Binding-site contacts:
Ligand atom N7 contacts residue TYR18 of chain 1.A at 3.5 Å.
Ligand atom O2R contacts residue ASP313 of chain 1.C at 3.1 Å (salt-bridge).
Ligand atom C4 contacts residue PHE193 of chain 1.C at 3.5 Å (hydrophobic).
Ligand atom N1 contacts residue TYR18 of chain 1.A at 3.7 Å.
Ligand atom O3R contacts residue ASP313 of chain 1.C at 2.8 Å (salt-bridge).
Ligand atom N7 contacts residue PHE193 of chain 1.C at 3.6 Å.
Ligand atom O1P contacts residue GLY384 of chain 1.C at 3.7 Å.
Ligand atom C7 contacts residue TYR18 of chain 1.A at 3.4 Å (hydrophobic).
Ligand atom N7 contacts residue ASP219 of chain 1.C at 3.2 Å (salt-bridge).
Ligand atom O7 contacts residue ARG311 of chain 1.C at 3.3 Å.
Ligand atom O4R contacts residue ARG196 of chain 1.C at 3.8 Å.
Ligand atom O2P contacts residue GLY384 of chain 1.C at 2.6 Å (h-bond).
Ligand atom C6 contacts residue PHE193 of chain 1.C at 3.6 Å (hydrophobic).
Ligand atom C2R contacts residue ARG311 of chain 1.C at 3.1 Å.
Ligand atom O2P contacts residue ARG392 of chain 1.A at 3.5 Å (salt-bridge).
Ligand atom O4R contacts residue PO41 of chain 1.H at 3.5 Å (h-bond).
Ligand atom C5 contacts residue PHE193 of chain 1.C at 3.8 Å (hydrophobic).
Ligand atom C7 contacts residue PHE193 of chain 1.C at 3.4 Å (hydrophobic).
Ligand atom O2R contacts residue PO41 of chain 1.H at 3.3 Å (h-bond).
Ligand atom C6 contacts residue ARG196 of chain 1.C at 3.5 Å.
Ligand atom C1R contacts residue PO41 of chain 1.N at 3.5 Å.
Ligand atom C3 contacts residue PHE193 of chain 1.C at 3.7 Å (hydrophobic).
Ligand atom C2 contacts residue ARG311 of chain 1.C at 3.5 Å.
Ligand atom O2R contacts residue PO41 of chain 1.N at 2.5 Å (h-bond).
Ligand atom C4 contacts residue TYR18 of chain 1.A at 3.6 Å (hydrophobic).
Ligand atom P contacts residue GLY384 of chain 1.C at 3.7 Å.
Ligand atom C2 contacts residue TYR18 of chain 1.A at 3.6 Å (hydrophobic).
Ligand atom O3R contacts residue GLY353 of chain 1.C at 2.6 Å (h-bond).
Ligand atom C3R contacts residue GLY353 of chain 1.C at 3.1 Å.
Ligand atom O3R contacts residue ASP354 of chain 1.C at 3.4 Å (salt-bridge).
Ligand atom O7 contacts residue PHE193 of chain 1.C at 3.7 Å.
Ligand atom C2R contacts residue PO41 of chain 1.N at 3.5 Å.
Ligand atom C3 contacts residue TYR18 of chain 1.A at 3.6 Å (hydrophobic).
Ligand atom O3P contacts residue ARG392 of chain 1.A at 3.6 Å.
Ligand atom O7 contacts residue TYR18 of chain 1.A at 3.7 Å.
Ligand atom C4 contacts residue ASP219 of chain 1.C at 3.4 Å.
Ligand atom O2R contacts residue ARG311 of chain 1.C at 2.9 Å (salt-bridge).
Ligand atom C2 contacts residue PHE193 of chain 1.C at 3.7 Å (hydrophobic).
Ligand atom O2P contacts residue GLY383 of chain 1.C at 3.7 Å.
Ligand atom C5 contacts residue ASP16 of chain 1.A at 3.4 Å.

Sequence of chain 1.C:
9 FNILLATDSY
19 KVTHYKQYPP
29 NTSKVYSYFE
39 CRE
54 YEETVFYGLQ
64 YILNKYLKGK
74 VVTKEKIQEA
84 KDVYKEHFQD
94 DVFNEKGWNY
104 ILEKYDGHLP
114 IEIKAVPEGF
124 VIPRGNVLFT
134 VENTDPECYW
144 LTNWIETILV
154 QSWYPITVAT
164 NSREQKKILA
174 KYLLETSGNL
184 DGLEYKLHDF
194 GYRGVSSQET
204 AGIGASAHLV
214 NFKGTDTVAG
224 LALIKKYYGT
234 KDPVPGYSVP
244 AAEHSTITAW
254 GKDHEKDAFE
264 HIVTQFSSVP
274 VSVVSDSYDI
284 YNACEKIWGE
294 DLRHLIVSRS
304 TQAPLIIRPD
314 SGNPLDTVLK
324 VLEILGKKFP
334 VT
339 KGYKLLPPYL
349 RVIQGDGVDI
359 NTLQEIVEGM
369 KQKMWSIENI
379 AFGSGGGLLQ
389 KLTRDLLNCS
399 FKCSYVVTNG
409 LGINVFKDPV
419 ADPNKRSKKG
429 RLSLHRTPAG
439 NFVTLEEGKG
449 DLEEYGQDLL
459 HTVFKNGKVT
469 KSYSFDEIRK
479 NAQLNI

Sequence of chain 1.A:
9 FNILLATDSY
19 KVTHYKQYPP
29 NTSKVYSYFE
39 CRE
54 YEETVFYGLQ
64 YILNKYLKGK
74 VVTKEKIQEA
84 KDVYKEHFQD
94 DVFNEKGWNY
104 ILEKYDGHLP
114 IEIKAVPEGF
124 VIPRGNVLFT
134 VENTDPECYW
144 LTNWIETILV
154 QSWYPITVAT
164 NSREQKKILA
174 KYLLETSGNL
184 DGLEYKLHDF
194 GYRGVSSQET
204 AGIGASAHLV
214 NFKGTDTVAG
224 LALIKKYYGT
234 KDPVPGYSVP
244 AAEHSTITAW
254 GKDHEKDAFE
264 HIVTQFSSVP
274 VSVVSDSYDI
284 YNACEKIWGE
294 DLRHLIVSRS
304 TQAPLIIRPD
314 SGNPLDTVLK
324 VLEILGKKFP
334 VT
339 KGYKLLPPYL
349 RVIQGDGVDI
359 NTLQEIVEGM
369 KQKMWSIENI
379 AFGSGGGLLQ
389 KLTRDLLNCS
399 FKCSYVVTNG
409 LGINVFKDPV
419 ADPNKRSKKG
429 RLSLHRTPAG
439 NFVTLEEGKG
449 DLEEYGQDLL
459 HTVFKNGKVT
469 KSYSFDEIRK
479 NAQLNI

The small molecule below binds the protein below.
Small molecule (SMILES): NC(=O)c1ccc[n+]([C@@H]2O[C@H](COP(=O)(O)O)[C@@H](O)[C@H]2O)c1